This small molecule binds to this protein.
Small molecule (SMILES): CC(=O)N[C@@H]1[C@@H](O)[C@H](O)[C@@H](CO)O[C@H]1O

Sequence of chain 1.B:
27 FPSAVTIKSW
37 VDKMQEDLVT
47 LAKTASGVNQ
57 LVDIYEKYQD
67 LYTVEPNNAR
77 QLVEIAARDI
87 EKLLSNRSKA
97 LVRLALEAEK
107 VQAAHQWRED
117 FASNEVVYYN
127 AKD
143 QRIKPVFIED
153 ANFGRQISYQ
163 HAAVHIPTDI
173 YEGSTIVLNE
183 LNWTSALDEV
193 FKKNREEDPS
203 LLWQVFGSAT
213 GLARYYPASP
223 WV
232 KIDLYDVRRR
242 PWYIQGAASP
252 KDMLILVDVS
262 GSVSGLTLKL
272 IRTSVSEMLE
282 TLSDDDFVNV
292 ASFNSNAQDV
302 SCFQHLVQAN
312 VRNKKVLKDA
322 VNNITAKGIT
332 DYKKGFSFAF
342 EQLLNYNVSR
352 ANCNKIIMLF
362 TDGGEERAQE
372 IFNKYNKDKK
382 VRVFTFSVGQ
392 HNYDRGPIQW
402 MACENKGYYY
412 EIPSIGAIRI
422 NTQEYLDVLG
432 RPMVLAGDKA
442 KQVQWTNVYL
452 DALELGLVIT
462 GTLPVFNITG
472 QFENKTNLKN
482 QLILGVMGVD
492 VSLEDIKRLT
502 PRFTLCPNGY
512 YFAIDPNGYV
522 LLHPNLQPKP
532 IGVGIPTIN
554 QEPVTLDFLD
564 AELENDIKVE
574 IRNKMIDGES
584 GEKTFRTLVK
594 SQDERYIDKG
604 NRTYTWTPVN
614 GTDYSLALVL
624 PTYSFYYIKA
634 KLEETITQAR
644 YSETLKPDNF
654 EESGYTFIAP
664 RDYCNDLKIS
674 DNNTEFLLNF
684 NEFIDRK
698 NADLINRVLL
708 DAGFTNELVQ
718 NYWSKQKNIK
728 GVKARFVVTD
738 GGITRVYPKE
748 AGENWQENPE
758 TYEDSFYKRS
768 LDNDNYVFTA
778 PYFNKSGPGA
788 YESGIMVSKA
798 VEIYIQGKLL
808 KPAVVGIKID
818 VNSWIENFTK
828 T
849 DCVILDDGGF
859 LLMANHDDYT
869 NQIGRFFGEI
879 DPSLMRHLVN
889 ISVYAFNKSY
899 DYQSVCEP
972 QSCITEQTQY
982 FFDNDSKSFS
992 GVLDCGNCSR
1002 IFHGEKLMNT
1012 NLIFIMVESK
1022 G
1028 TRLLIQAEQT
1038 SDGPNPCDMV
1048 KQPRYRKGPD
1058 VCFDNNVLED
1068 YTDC

Binding-site contacts:
Ligand atom C8 contacts residue ASN324 of chain 1.B at 3.5 Å.
Ligand atom C2 contacts residue ASN324 of chain 1.B at 2.5 Å.
Ligand atom C3 contacts residue ASN324 of chain 1.B at 3.8 Å.
Ligand atom C1 contacts residue ASN324 of chain 1.B at 1.4 Å.
Ligand atom O5 contacts residue ASN324 of chain 1.B at 2.4 Å (h-bond).
Ligand atom O7 contacts residue ASN324 of chain 1.B at 3.1 Å (h-bond).
Ligand atom C5 contacts residue ASN324 of chain 1.B at 3.6 Å.
Ligand atom C7 contacts residue ASN324 of chain 1.B at 3.0 Å.
Ligand atom C4 contacts residue ASN324 of chain 1.B at 4.2 Å.
Ligand atom N2 contacts residue ASN324 of chain 1.B at 2.9 Å (h-bond).